The small molecule below binds the protein below.
Small molecule (SMILES): Nc1nc2c(ncn2[C@@H]2O[C@H](CO[P](=O)(O)O[P](=O)(O)NP(=O)(O)O)[C@@H](O)[C@H]2O)c(=O)[nH]1

Sequence of chain 1.A:
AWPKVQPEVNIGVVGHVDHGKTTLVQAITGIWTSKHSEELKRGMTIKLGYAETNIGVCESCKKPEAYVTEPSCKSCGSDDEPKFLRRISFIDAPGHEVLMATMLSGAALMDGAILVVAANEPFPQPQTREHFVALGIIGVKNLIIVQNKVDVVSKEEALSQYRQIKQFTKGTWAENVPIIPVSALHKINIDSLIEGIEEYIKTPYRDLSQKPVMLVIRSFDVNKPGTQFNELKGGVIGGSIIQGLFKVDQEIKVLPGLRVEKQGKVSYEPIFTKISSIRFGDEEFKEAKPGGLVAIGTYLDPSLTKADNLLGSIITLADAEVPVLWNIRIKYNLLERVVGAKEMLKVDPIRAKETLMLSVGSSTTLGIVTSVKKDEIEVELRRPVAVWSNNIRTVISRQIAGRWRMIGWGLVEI

Binding-site contacts:
Ligand atom N2 contacts residue ALA296 of chain 1.A at 2.9 Å (h-bond).
Ligand atom N9 contacts residue ARG280 of chain 1.A at 4.0 Å.
Ligand atom O4' contacts residue VAL237 of chain 1.A at 3.9 Å.
Ligand atom C4 contacts residue ARG280 of chain 1.A at 3.5 Å.
Ligand atom PA contacts residue LYS225 of chain 1.A at 3.2 Å.
Ligand atom O6 contacts residue LYS234 of chain 1.A at 2.6 Å (salt-bridge).
Ligand atom N3 contacts residue ARG280 of chain 1.A at 3.7 Å.
Ligand atom PA contacts residue VAL223 of chain 1.A at 4.0 Å.
Ligand atom N2 contacts residue ILE297 of chain 1.A at 4.0 Å.
Ligand atom O3A contacts residue LYS225 of chain 1.A at 3.6 Å.
Ligand atom C8 contacts residue VAL223 of chain 1.A at 3.2 Å (hydrophobic).
Ligand atom N1 contacts residue ARG280 of chain 1.A at 3.6 Å (salt-bridge).
Ligand atom O2A contacts residue LYS225 of chain 1.A at 2.8 Å (salt-bridge).
Ligand atom C2 contacts residue ALA296 of chain 1.A at 3.9 Å (hydrophobic).
Ligand atom N7 contacts residue ARG280 of chain 1.A at 3.4 Å (salt-bridge).
Ligand atom N3 contacts residue VAL237 of chain 1.A at 3.8 Å.
Ligand atom C6 contacts residue LYS234 of chain 1.A at 3.7 Å.
Ligand atom C1' contacts residue ALA296 of chain 1.A at 3.7 Å (hydrophobic).
Ligand atom N2 contacts residue SER278 of chain 1.A at 2.9 Å (h-bond).
Ligand atom N2 contacts residue GLY298 of chain 1.A at 3.3 Å (h-bond).
Ligand atom N1 contacts residue SER278 of chain 1.A at 2.8 Å (h-bond).
Ligand atom N7 contacts residue VAL223 of chain 1.A at 3.3 Å.
Ligand atom C5' contacts residue PHE221 of chain 1.A at 4.0 Å (hydrophobic).
Ligand atom O2' contacts residue GLY282 of chain 1.A at 2.8 Å (h-bond).
Ligand atom C6 contacts residue SER278 of chain 1.A at 3.9 Å.
Ligand atom N2 contacts residue ARG280 of chain 1.A at 3.7 Å.
Ligand atom C2 contacts residue SER278 of chain 1.A at 3.3 Å.
Ligand atom C4' contacts residue PHE221 of chain 1.A at 3.9 Å (hydrophobic).
Ligand atom O3' contacts residue ALA296 of chain 1.A at 3.8 Å.
Ligand atom N3 contacts residue ALA296 of chain 1.A at 3.5 Å.
Ligand atom C5 contacts residue ARG280 of chain 1.A at 3.3 Å.
Ligand atom C2 contacts residue ARG280 of chain 1.A at 3.7 Å.
Ligand atom O6 contacts residue ARG280 of chain 1.A at 3.2 Å (salt-bridge).
Ligand atom O1A contacts residue LYS225 of chain 1.A at 3.1 Å (salt-bridge).
Ligand atom O2A contacts residue VAL223 of chain 1.A at 3.8 Å.
Ligand atom C8 contacts residue ARG280 of chain 1.A at 3.8 Å.
Ligand atom O1A contacts residue VAL223 of chain 1.A at 3.6 Å.
Ligand atom O1G contacts residue LYS225 of chain 1.A at 3.3 Å (salt-bridge).
Ligand atom N2 contacts residue ILE279 of chain 1.A at 3.8 Å.
Ligand atom C6 contacts residue ARG280 of chain 1.A at 3.3 Å.